Sequence of chain 1.B:
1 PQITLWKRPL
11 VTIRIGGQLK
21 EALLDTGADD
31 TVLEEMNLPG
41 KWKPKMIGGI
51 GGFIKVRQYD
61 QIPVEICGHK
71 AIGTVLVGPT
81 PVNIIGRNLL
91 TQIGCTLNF

The protein below binds the small molecule below.
Small molecule (SMILES): CC(C)CCC(=O)N[C@@H](CCC(N)=O)C(=O)N[C@@H](C)C=O

Binding-site contacts:
Ligand atom O contacts residue GLY49 of chain 1.B at 3.8 Å.
Ligand atom CA contacts residue PHE5 of chain 1.C at 2.6 Å (hydrophobic).
Ligand atom N contacts residue PHE5 of chain 1.C at 3.7 Å.
Ligand atom CD2 contacts residue ILE84 of chain 1.A at 4.0 Å (hydrophobic).
Ligand atom O contacts residue ALA28 of chain 1.B at 3.8 Å.
Ligand atom O contacts residue GLY48 of chain 1.B at 2.9 Å (h-bond).
Ligand atom CG contacts residue PRO81 of chain 1.A at 4.0 Å (hydrophobic).
Ligand atom OE1 contacts residue ALA28 of chain 1.B at 3.9 Å.
Ligand atom O contacts residue GLY27 of chain 1.B at 3.6 Å.
Ligand atom O contacts residue ILE47 of chain 1.B at 3.5 Å.
Ligand atom OE1 contacts residue ASP30 of chain 1.B at 2.7 Å (salt-bridge).
Ligand atom CD2 contacts residue THR80 of chain 1.A at 3.5 Å.
Ligand atom CD2 contacts residue PRO81 of chain 1.A at 3.4 Å (hydrophobic).
Ligand atom O contacts residue ASP29 of chain 1.B at 3.1 Å (salt-bridge).
Ligand atom C contacts residue GLY48 of chain 1.B at 3.5 Å.
Ligand atom O contacts residue PHE5 of chain 1.C at 3.2 Å (h-bond).
Ligand atom CG contacts residue ILE47 of chain 1.B at 4.0 Å (hydrophobic).
Ligand atom CA contacts residue GLY48 of chain 1.B at 3.9 Å.
Ligand atom CA contacts residue ASP25 of chain 1.A at 3.6 Å.
Ligand atom CB contacts residue PHE5 of chain 1.C at 3.6 Å (hydrophobic).
Ligand atom CD contacts residue ASP30 of chain 1.B at 3.6 Å.
Ligand atom CB contacts residue GLY48 of chain 1.B at 3.7 Å.
Ligand atom CB contacts residue ASP25 of chain 1.A at 3.7 Å.
Ligand atom CD1 contacts residue PRO81 of chain 1.A at 3.8 Å (hydrophobic).
Ligand atom C contacts residue PHE5 of chain 1.C at 2.9 Å (hydrophobic).
Ligand atom NE2 contacts residue ALA28 of chain 1.B at 3.7 Å.
Ligand atom OE1 contacts residue VAL32 of chain 1.B at 3.0 Å.
Ligand atom CD2 contacts residue VAL82 of chain 1.A at 3.4 Å (hydrophobic).
Ligand atom NE2 contacts residue ASP29 of chain 1.B at 3.0 Å (salt-bridge).
Ligand atom CG contacts residue VAL82 of chain 1.A at 3.9 Å (hydrophobic).
Ligand atom CD contacts residue VAL32 of chain 1.B at 4.0 Å (hydrophobic).
Ligand atom CA contacts residue GLY48 of chain 1.B at 3.1 Å.
Ligand atom CA contacts residue GLY27 of chain 1.B at 3.5 Å.
Ligand atom NE2 contacts residue ASP30 of chain 1.B at 3.0 Å (salt-bridge).
Ligand atom C contacts residue GLY27 of chain 1.B at 3.9 Å.
Ligand atom CB contacts residue ARG8 of chain 1.A at 3.9 Å.
Ligand atom CD1 contacts residue VAL82 of chain 1.A at 3.4 Å (hydrophobic).
Ligand atom N contacts residue GLY27 of chain 1.B at 3.2 Å (h-bond).
Ligand atom N contacts residue GLY48 of chain 1.B at 2.9 Å (h-bond).
Ligand atom CA contacts residue ASP29 of chain 1.B at 3.6 Å.

Sequence of chain 1.A:
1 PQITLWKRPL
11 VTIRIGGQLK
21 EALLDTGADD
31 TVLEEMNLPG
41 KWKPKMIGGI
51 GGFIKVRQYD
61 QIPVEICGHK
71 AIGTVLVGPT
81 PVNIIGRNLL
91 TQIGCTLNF

Sequence of chain 1.C:
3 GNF